This small molecule binds to this protein.
Small molecule (SMILES): C[C@H](O)CCO

Sequence of chain 2.B:
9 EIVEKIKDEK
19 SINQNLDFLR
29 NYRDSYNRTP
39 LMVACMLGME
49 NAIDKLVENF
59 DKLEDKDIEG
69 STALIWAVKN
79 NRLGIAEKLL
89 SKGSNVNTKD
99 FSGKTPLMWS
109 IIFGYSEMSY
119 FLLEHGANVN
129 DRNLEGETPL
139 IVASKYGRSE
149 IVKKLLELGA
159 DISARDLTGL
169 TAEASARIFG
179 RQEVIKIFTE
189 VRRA

Sequence of chain 2.A:
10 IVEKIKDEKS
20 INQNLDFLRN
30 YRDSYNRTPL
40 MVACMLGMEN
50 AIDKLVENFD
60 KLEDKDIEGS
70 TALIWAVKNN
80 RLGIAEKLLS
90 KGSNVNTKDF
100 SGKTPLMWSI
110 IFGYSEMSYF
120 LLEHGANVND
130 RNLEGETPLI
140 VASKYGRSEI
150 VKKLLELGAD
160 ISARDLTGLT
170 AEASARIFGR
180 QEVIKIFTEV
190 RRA

Binding-site contacts:
Ligand atom O3 contacts residue LYS77 of chain 2.A at 4.2 Å.
Ligand atom C3 contacts residue LYS77 of chain 2.A at 3.8 Å.
Ligand atom O3 contacts residue TYR113 of chain 2.A at 4.5 Å.
Ligand atom C2 contacts residue LYS77 of chain 2.A at 3.1 Å.
Ligand atom C1 contacts residue LYS77 of chain 2.A at 2.8 Å.
Ligand atom C2 contacts residue ASN78 of chain 2.A at 3.2 Å.
Ligand atom C2 contacts residue GOL1 of chain 2.X at 4.3 Å.
Ligand atom C1 contacts residue PHE111 of chain 2.A at 3.9 Å (hydrophobic).
Ligand atom C3 contacts residue ARG179 of chain 2.B at 3.0 Å.
Ligand atom O1 contacts residue PHE111 of chain 2.A at 3.9 Å.
Ligand atom O3 contacts residue ARG179 of chain 2.B at 3.0 Å (salt-bridge).
Ligand atom C2 contacts residue ARG179 of chain 2.B at 3.1 Å.
Ligand atom O1 contacts residue LYS77 of chain 2.A at 3.5 Å (salt-bridge).
Ligand atom C1 contacts residue TYR113 of chain 2.A at 4.3 Å (hydrophobic).
Ligand atom C1 contacts residue GOL1 of chain 2.X at 3.3 Å.
Ligand atom C4 contacts residue ARG179 of chain 2.B at 4.1 Å.
Ligand atom O1 contacts residue GOL1 of chain 2.X at 2.5 Å (h-bond).
Ligand atom C4 contacts residue TYR113 of chain 2.A at 3.1 Å (hydrophobic).
Ligand atom C1 contacts residue ASN78 of chain 2.A at 4.5 Å.
Ligand atom C1 contacts residue ARG179 of chain 2.B at 4.0 Å.
Ligand atom O3 contacts residue ASN78 of chain 2.A at 3.0 Å (h-bond).
Ligand atom O1 contacts residue ARG179 of chain 2.B at 4.4 Å.
Ligand atom C4 contacts residue LYS77 of chain 2.A at 3.7 Å.
Ligand atom C3 contacts residue TYR113 of chain 2.A at 4.2 Å (hydrophobic).
Ligand atom C3 contacts residue ASN78 of chain 2.A at 3.7 Å.